Sequence of chain 1.B:
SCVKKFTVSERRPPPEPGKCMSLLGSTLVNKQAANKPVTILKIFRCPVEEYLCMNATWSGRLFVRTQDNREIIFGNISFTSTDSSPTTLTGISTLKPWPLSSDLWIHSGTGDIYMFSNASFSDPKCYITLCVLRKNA

A protein and the small-molecule ligand that binds it are described below.
Small molecule (SMILES): CC(=O)N[C@H]1[C@H](O[C@H]2[C@H](O)[C@@H](NC(C)=O)CO[C@@H]2CO)O[C@H](CO)[C@@H](O)[C@@H]1O

Binding-site contacts:
Ligand atom C3 contacts residue ASP99 of chain 1.B at 4.0 Å.
Ligand atom O7 contacts residue LYS151 of chain 1.B at 3.3 Å.
Ligand atom C5 contacts residue ASP99 of chain 1.B at 4.5 Å.
Ligand atom O3 contacts residue ASN152 of chain 1.B at 3.9 Å.
Ligand atom O5 contacts residue ASN71 of chain 1.B at 2.3 Å (h-bond).
Ligand atom C2 contacts residue ASP99 of chain 1.B at 3.7 Å.
Ligand atom C7 contacts residue LYS151 of chain 1.B at 4.2 Å.
Ligand atom C8 contacts residue ASP99 of chain 1.B at 3.7 Å.
Ligand atom C7 contacts residue ASN152 of chain 1.B at 4.0 Å.
Ligand atom C7 contacts residue ASN71 of chain 1.B at 3.5 Å.
Ligand atom C8 contacts residue LYS151 of chain 1.B at 4.3 Å.
Ligand atom C5 contacts residue ASN71 of chain 1.B at 3.6 Å.
Ligand atom O5 contacts residue ASP99 of chain 1.B at 4.5 Å.
Ligand atom O7 contacts residue ARG150 of chain 1.B at 4.4 Å.
Ligand atom C3 contacts residue ASN71 of chain 1.B at 3.8 Å.
Ligand atom C2 contacts residue ASN71 of chain 1.B at 2.5 Å.
Ligand atom O6 contacts residue THR98 of chain 1.B at 4.2 Å.
Ligand atom C7 contacts residue ASP99 of chain 1.B at 3.8 Å.
Ligand atom C1 contacts residue ASN71 of chain 1.B at 1.4 Å.
Ligand atom N2 contacts residue ASN71 of chain 1.B at 2.9 Å (h-bond).
Ligand atom N2 contacts residue ASP99 of chain 1.B at 2.9 Å (salt-bridge).
Ligand atom O7 contacts residue ASN152 of chain 1.B at 2.8 Å (h-bond).
Ligand atom C1 contacts residue ASP99 of chain 1.B at 3.7 Å.
Ligand atom O7 contacts residue ASN71 of chain 1.B at 3.8 Å.
Ligand atom C4 contacts residue ASN71 of chain 1.B at 4.2 Å.
Ligand atom O6 contacts residue ASN152 of chain 1.B at 3.4 Å (h-bond).